Binding-site contacts:
Ligand atom C1 contacts residue ASN358 of chain 11.F at 1.4 Å.
Ligand atom O5 contacts residue ASN358 of chain 11.F at 2.4 Å (h-bond).
Ligand atom O7 contacts residue SER345 of chain 11.F at 4.2 Å.
Ligand atom C2 contacts residue ASN358 of chain 11.F at 2.5 Å.
Ligand atom C5 contacts residue ASN358 of chain 11.F at 3.6 Å.
Ligand atom C3 contacts residue ASN358 of chain 11.F at 3.8 Å.
Ligand atom O7 contacts residue SER343 of chain 11.F at 4.3 Å.
Ligand atom O7 contacts residue ASN358 of chain 11.F at 3.3 Å (h-bond).
Ligand atom C7 contacts residue ASN358 of chain 11.F at 3.4 Å.
Ligand atom N2 contacts residue ASN358 of chain 11.F at 2.9 Å (h-bond).
Ligand atom C4 contacts residue ASN358 of chain 11.F at 4.2 Å.

Sequence of chain 11.F:
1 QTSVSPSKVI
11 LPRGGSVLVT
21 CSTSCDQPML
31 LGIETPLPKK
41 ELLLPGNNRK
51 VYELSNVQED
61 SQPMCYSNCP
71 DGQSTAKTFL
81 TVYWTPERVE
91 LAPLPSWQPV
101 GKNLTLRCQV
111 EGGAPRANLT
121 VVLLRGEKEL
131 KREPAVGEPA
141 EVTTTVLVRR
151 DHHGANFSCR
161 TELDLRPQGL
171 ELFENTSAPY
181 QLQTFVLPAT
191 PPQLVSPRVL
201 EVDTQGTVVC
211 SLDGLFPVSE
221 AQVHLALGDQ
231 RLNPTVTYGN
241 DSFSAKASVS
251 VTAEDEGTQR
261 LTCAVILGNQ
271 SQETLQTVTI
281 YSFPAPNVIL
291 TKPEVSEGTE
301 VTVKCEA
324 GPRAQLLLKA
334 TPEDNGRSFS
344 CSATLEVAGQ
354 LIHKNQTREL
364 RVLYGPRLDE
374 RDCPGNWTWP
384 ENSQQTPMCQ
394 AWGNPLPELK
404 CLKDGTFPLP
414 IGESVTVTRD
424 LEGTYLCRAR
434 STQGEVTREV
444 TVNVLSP

A small-molecule ligand and the protein it binds are described below.
Small molecule (SMILES): CC(=O)N[C@@H]1[C@@H](O)[C@H](O)[C@@H](CO)O[C@H]1O